Sequence of chain 1.A:
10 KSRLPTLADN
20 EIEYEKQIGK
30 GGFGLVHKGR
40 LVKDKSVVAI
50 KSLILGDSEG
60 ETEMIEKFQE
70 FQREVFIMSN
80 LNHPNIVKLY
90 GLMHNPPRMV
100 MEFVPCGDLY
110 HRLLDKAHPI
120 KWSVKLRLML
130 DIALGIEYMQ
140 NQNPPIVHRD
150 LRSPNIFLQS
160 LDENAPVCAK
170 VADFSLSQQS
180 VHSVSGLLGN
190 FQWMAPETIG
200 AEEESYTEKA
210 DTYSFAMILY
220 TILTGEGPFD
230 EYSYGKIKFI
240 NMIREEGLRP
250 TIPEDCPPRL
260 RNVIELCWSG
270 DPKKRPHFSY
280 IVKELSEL

The small molecule below binds the protein below.
Small molecule (SMILES): Nc1ncnc2c1ncn2[C@@H]1O[C@H](CO[P](=O)(O)O[P](=O)(O)CP(=O)(O)O)[C@@H](O)[C@H]1O

Binding-site contacts:
Ligand atom O2B contacts residue ASP172 of chain 1.A at 3.4 Å (salt-bridge).
Ligand atom N9 contacts residue VAL35 of chain 1.A at 4.0 Å.
Ligand atom N6 contacts residue PHE156 of chain 1.A at 3.9 Å.
Ligand atom C5 contacts residue PHE156 of chain 1.A at 3.5 Å (hydrophobic).
Ligand atom C2 contacts residue VAL103 of chain 1.A at 3.3 Å (hydrophobic).
Ligand atom C5 contacts residue ALA48 of chain 1.A at 3.8 Å (hydrophobic).
Ligand atom O1B contacts residue GLY30 of chain 1.A at 3.9 Å.
Ligand atom O2G contacts residue ARG151 of chain 1.A at 3.2 Å (salt-bridge).
Ligand atom O2A contacts residue VAL35 of chain 1.A at 3.9 Å.
Ligand atom C2 contacts residue PHE102 of chain 1.A at 3.5 Å (hydrophobic).
Ligand atom O2A contacts residue LYS50 of chain 1.A at 3.8 Å.
Ligand atom C8 contacts residue VAL35 of chain 1.A at 3.7 Å (hydrophobic).
Ligand atom N9 contacts residue ILE27 of chain 1.A at 4.0 Å.
Ligand atom O1G contacts residue ARG151 of chain 1.A at 3.1 Å (salt-bridge).
Ligand atom C6 contacts residue VAL103 of chain 1.A at 3.9 Å (hydrophobic).
Ligand atom C1' contacts residue ILE27 of chain 1.A at 3.9 Å (hydrophobic).
Ligand atom N6 contacts residue ALA48 of chain 1.A at 3.6 Å.
Ligand atom N7 contacts residue PHE156 of chain 1.A at 3.5 Å.
Ligand atom N6 contacts residue GLU101 of chain 1.A at 2.9 Å (salt-bridge).
Ligand atom C5' contacts residue VAL35 of chain 1.A at 3.8 Å (hydrophobic).
Ligand atom O1B contacts residue LYS29 of chain 1.A at 3.9 Å.
Ligand atom O2A contacts residue GLY30 of chain 1.A at 3.4 Å.
Ligand atom O3A contacts residue ASP172 of chain 1.A at 3.2 Å (salt-bridge).
Ligand atom N1 contacts residue PHE102 of chain 1.A at 3.6 Å.
Ligand atom N1 contacts residue VAL103 of chain 1.A at 2.8 Å (h-bond).
Ligand atom N3 contacts residue ILE27 of chain 1.A at 3.8 Å.
Ligand atom O1A contacts residue PHE156 of chain 1.A at 3.9 Å.
Ligand atom C6 contacts residue ALA48 of chain 1.A at 3.6 Å (hydrophobic).
Ligand atom C3B contacts residue ASP172 of chain 1.A at 3.7 Å.
Ligand atom O4' contacts residue VAL35 of chain 1.A at 3.5 Å.
Ligand atom C6 contacts residue PHE156 of chain 1.A at 3.8 Å (hydrophobic).
Ligand atom O2B contacts residue GLY31 of chain 1.A at 3.7 Å.
Ligand atom N6 contacts residue VAL103 of chain 1.A at 3.9 Å.
Ligand atom PG contacts residue ARG151 of chain 1.A at 3.6 Å.
Ligand atom N3 contacts residue PHE102 of chain 1.A at 3.9 Å.
Ligand atom C6 contacts residue GLU101 of chain 1.A at 3.8 Å.
Ligand atom N1 contacts residue GLU101 of chain 1.A at 3.8 Å.
Ligand atom C4 contacts residue ILE27 of chain 1.A at 3.9 Å (hydrophobic).
Ligand atom PB contacts residue ASP172 of chain 1.A at 3.7 Å.
Ligand atom C5' contacts residue LYS29 of chain 1.A at 3.9 Å.